The protein below binds the small molecule below.
Small molecule (SMILES): CC(=O)N[C@@H]1[C@@H](O)[C@H](O)[C@@H](CO)O[C@H]1O

Binding-site contacts:
Ligand atom C6 contacts residue GLN268 of chain 1.A at 4.0 Å.
Ligand atom C2 contacts residue ASN285 of chain 1.A at 2.2 Å.
Ligand atom C7 contacts residue ASN285 of chain 1.A at 3.6 Å.
Ligand atom N2 contacts residue ASN285 of chain 1.A at 2.7 Å (h-bond).
Ligand atom C1 contacts residue GLN268 of chain 1.A at 3.8 Å.
Ligand atom C5 contacts residue GLN268 of chain 1.A at 3.4 Å.
Ligand atom O5 contacts residue GLN268 of chain 1.A at 3.7 Å.
Ligand atom C4 contacts residue GLN268 of chain 1.A at 4.5 Å.
Ligand atom C4 contacts residue ASN285 of chain 1.A at 4.1 Å.
Ligand atom O5 contacts residue ASN285 of chain 1.A at 2.4 Å (h-bond).
Ligand atom C1 contacts residue ASN285 of chain 1.A at 1.4 Å.
Ligand atom O6 contacts residue GLN268 of chain 1.A at 3.6 Å.
Ligand atom C3 contacts residue ASN285 of chain 1.A at 3.6 Å.
Ligand atom C5 contacts residue ASN285 of chain 1.A at 3.7 Å.
Ligand atom O7 contacts residue ASN285 of chain 1.A at 4.0 Å.
Ligand atom C8 contacts residue ASN285 of chain 1.A at 4.5 Å.

Sequence of chain 1.A:
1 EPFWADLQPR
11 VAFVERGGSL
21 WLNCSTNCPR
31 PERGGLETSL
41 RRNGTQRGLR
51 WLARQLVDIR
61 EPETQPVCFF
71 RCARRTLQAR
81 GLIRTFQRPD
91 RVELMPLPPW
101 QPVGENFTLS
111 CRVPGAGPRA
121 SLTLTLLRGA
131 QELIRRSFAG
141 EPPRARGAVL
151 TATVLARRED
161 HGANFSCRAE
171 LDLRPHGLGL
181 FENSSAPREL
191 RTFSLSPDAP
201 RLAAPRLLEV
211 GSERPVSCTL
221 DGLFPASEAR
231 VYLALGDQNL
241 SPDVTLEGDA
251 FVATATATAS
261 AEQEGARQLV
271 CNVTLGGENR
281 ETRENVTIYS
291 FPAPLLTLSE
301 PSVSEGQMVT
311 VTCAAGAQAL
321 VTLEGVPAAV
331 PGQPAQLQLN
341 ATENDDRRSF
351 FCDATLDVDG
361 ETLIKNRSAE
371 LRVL